A small-molecule ligand and the protein it binds are described below.
Small molecule (SMILES): C[C@]12CCC(=O)C[C@@H]1CC[C@@H]1[C@@H]2CC[C@]2(C)[C@@H](O)CC[C@@H]12

Sequence of chain 1.A:
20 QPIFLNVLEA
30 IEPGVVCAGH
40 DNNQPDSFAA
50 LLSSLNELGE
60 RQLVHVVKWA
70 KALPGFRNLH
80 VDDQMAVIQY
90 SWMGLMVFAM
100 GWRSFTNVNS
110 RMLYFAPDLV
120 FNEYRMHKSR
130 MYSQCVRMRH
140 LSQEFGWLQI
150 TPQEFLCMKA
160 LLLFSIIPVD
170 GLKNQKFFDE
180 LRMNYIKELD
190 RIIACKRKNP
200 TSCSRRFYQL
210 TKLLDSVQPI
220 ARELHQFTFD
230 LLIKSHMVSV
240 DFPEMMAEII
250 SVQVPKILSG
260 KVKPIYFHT

Binding-site contacts:
Ligand atom C3 contacts residue PHE114 of chain 1.A at 4.0 Å (hydrophobic).
Ligand atom C2 contacts residue MET95 of chain 1.A at 4.0 Å (hydrophobic).
Ligand atom C11 contacts residue LEU54 of chain 1.A at 3.3 Å (hydrophobic).
Ligand atom C12 contacts residue LEU54 of chain 1.A at 3.4 Å (hydrophobic).
Ligand atom C16 contacts residue PHE226 of chain 1.A at 3.8 Å (hydrophobic).
Ligand atom C16 contacts residue LEU51 of chain 1.A at 3.9 Å (hydrophobic).
Ligand atom C19 contacts residue MET95 of chain 1.A at 3.7 Å (hydrophobic).
Ligand atom O3 contacts residue PHE114 of chain 1.A at 3.7 Å.
Ligand atom C6 contacts residue VAL96 of chain 1.A at 4.0 Å (hydrophobic).
Ligand atom C4 contacts residue PHE114 of chain 1.A at 3.9 Å (hydrophobic).
Ligand atom C17 contacts residue THR227 of chain 1.A at 3.9 Å.
Ligand atom C1 contacts residue LEU54 of chain 1.A at 4.1 Å (hydrophobic).
Ligand atom O3 contacts residue MET99 of chain 1.A at 3.6 Å.
Ligand atom O17 contacts residue ASN55 of chain 1.A at 2.9 Å (h-bond).
Ligand atom C2 contacts residue GLN61 of chain 1.A at 3.3 Å.
Ligand atom O17 contacts residue THR227 of chain 1.A at 2.9 Å (h-bond).
Ligand atom C19 contacts residue MET92 of chain 1.A at 4.1 Å (hydrophobic).
Ligand atom C2 contacts residue LEU57 of chain 1.A at 3.9 Å (hydrophobic).
Ligand atom C4 contacts residue MET95 of chain 1.A at 3.9 Å (hydrophobic).
Ligand atom C18 contacts residue THR227 of chain 1.A at 3.4 Å.
Ligand atom O3 contacts residue MET95 of chain 1.A at 4.2 Å.
Ligand atom O17 contacts residue PHE241 of chain 1.A at 3.9 Å.
Ligand atom C12 contacts residue ASN55 of chain 1.A at 3.4 Å.
Ligand atom C3 contacts residue MET95 of chain 1.A at 4.1 Å (hydrophobic).
Ligand atom C5 contacts residue PHE114 of chain 1.A at 3.7 Å (hydrophobic).
Ligand atom C16 contacts residue THR227 of chain 1.A at 4.0 Å.
Ligand atom O3 contacts residue LEU57 of chain 1.A at 3.9 Å.
Ligand atom O3 contacts residue GLN61 of chain 1.A at 3.5 Å (h-bond).
Ligand atom C3 contacts residue GLN61 of chain 1.A at 3.9 Å.
Ligand atom C17 contacts residue ASN55 of chain 1.A at 3.5 Å.
Ligand atom O3 contacts residue ARG102 of chain 1.A at 3.0 Å (salt-bridge).
Ligand atom C18 contacts residue MET92 of chain 1.A at 3.8 Å (hydrophobic).
Ligand atom C1 contacts residue GLY58 of chain 1.A at 4.1 Å.
Ligand atom C6 contacts residue PHE114 of chain 1.A at 3.9 Å (hydrophobic).
Ligand atom C13 contacts residue ASN55 of chain 1.A at 3.8 Å.
Ligand atom C1 contacts residue LEU57 of chain 1.A at 4.0 Å (hydrophobic).
Ligand atom C9 contacts residue LEU54 of chain 1.A at 4.0 Å (hydrophobic).
Ligand atom C3 contacts residue ARG102 of chain 1.A at 4.1 Å.
Ligand atom C17 contacts residue LEU51 of chain 1.A at 3.8 Å (hydrophobic).
Ligand atom C15 contacts residue LEU223 of chain 1.A at 4.0 Å (hydrophobic).